The small molecule below binds the protein below.
Small molecule (SMILES): CC(=O)N[C@@H]1[C@@H](O)[C@H](O)[C@@H](CO)O[C@H]1O

Binding-site contacts:
Ligand atom N2 contacts residue ASN603 of chain 1.A at 2.9 Å (h-bond).
Ligand atom C3 contacts residue ASN603 of chain 1.A at 3.8 Å.
Ligand atom C1 contacts residue ASN603 of chain 1.A at 1.5 Å.
Ligand atom O5 contacts residue ASN603 of chain 1.A at 2.4 Å (h-bond).
Ligand atom C7 contacts residue ASN603 of chain 1.A at 3.4 Å.
Ligand atom O7 contacts residue ASN603 of chain 1.A at 3.9 Å.
Ligand atom C4 contacts residue ASN603 of chain 1.A at 4.3 Å.
Ligand atom C8 contacts residue ASN603 of chain 1.A at 3.9 Å.
Ligand atom C5 contacts residue ASN603 of chain 1.A at 3.7 Å.
Ligand atom C2 contacts residue ASN603 of chain 1.A at 2.5 Å.

Sequence of chain 1.A:
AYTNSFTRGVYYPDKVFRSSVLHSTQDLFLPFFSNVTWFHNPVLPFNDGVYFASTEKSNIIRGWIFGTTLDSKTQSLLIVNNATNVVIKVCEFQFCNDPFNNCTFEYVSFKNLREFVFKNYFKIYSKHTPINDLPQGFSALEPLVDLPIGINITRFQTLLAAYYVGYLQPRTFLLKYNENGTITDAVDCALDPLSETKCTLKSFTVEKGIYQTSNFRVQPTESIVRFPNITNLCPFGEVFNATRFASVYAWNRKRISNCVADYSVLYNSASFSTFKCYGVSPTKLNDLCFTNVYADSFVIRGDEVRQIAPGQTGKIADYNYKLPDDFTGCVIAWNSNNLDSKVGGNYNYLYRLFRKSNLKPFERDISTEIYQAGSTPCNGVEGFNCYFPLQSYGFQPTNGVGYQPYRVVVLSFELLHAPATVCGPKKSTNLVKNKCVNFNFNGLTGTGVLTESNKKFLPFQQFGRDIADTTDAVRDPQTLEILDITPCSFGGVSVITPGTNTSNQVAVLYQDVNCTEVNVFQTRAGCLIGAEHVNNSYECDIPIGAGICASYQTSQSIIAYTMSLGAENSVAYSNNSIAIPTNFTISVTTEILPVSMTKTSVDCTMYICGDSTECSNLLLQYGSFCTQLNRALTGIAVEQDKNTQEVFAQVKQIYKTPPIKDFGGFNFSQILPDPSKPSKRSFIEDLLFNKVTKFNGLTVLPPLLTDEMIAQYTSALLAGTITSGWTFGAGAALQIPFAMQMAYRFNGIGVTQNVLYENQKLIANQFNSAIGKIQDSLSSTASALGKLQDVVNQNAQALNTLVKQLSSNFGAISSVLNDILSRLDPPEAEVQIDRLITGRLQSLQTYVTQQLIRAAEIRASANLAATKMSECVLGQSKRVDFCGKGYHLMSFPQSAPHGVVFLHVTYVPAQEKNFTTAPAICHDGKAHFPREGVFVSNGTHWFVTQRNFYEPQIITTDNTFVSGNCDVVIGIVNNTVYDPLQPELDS